Binding-site contacts:
Ligand atom C5 contacts residue ASN529 of chain 1.E at 3.7 Å.
Ligand atom C1 contacts residue ASN529 of chain 1.E at 1.4 Å.
Ligand atom C4 contacts residue ASN529 of chain 1.E at 4.2 Å.
Ligand atom C2 contacts residue SER403 of chain 1.E at 4.5 Å.
Ligand atom O3 contacts residue SER403 of chain 1.E at 4.0 Å.
Ligand atom O7 contacts residue ASN529 of chain 1.E at 4.2 Å.
Ligand atom C8 contacts residue SER403 of chain 1.E at 4.1 Å.
Ligand atom C3 contacts residue ASN529 of chain 1.E at 3.8 Å.
Ligand atom O5 contacts residue ASN529 of chain 1.E at 2.4 Å (h-bond).
Ligand atom N2 contacts residue SER403 of chain 1.E at 3.7 Å.
Ligand atom C7 contacts residue ASN529 of chain 1.E at 3.4 Å.
Ligand atom C2 contacts residue ASN529 of chain 1.E at 2.5 Å.
Ligand atom N2 contacts residue ASN529 of chain 1.E at 2.7 Å (h-bond).
Ligand atom C7 contacts residue SER403 of chain 1.E at 4.2 Å.
Ligand atom C3 contacts residue SER403 of chain 1.E at 4.1 Å.
Ligand atom C8 contacts residue ASN529 of chain 1.E at 3.7 Å.

Sequence of chain 1.E:
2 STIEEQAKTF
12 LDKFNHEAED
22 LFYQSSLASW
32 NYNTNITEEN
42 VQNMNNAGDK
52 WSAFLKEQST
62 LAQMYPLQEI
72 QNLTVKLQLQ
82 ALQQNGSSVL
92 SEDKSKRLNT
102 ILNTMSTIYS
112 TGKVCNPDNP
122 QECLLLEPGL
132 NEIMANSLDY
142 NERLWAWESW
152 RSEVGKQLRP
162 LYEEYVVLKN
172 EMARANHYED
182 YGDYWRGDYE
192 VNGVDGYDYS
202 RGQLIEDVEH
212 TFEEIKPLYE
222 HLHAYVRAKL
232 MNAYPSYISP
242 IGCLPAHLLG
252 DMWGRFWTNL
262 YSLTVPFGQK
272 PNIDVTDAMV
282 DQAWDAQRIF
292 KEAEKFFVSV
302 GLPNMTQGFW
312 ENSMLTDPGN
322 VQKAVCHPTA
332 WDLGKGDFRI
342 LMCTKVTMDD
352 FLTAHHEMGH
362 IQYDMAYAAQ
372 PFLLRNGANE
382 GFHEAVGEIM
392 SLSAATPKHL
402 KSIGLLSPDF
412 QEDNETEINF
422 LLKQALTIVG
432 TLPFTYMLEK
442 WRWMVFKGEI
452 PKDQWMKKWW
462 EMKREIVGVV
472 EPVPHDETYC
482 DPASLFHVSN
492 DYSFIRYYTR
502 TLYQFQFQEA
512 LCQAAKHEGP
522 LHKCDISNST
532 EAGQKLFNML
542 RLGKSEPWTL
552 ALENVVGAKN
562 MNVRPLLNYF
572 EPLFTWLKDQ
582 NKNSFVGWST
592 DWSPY

The small molecule below binds the protein below.
Small molecule (SMILES): CC(=O)N[C@@H]1[C@@H](O)[C@H](O)[C@@H](CO)O[C@H]1O